Sequence of chain 1.B:
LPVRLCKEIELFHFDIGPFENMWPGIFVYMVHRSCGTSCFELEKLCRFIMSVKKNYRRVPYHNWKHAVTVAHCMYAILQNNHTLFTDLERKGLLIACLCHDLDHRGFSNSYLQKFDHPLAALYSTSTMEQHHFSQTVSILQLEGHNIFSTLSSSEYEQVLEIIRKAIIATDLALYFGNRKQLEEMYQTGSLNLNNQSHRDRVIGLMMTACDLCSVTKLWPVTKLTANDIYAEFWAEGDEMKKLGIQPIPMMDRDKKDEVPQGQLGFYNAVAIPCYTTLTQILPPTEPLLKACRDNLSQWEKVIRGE

The protein below binds the small molecule below.
Small molecule (SMILES): CNc1cc(-c2cccnc2Oc2ccc(Nc3nc4ccc(F)c(F)c4[nH]3)cc2)ccn1

Binding-site contacts:
Ligand atom C11 contacts residue ILE254 of chain 1.B at 3.8 Å (hydrophobic).
Ligand atom C33 contacts residue PHE291 of chain 1.B at 3.4 Å (hydrophobic).
Ligand atom C18 contacts residue MET275 of chain 1.B at 3.7 Å (hydrophobic).
Ligand atom F29 contacts residue PRO274 of chain 1.B at 3.7 Å.
Ligand atom C23 contacts residue GLY287 of chain 1.B at 3.6 Å.
Ligand atom C25 contacts residue PRO274 of chain 1.B at 3.6 Å (hydrophobic).
Ligand atom C23 contacts residue MET275 of chain 1.B at 3.8 Å (hydrophobic).
Ligand atom N22 contacts residue TYR255 of chain 1.B at 2.7 Å (h-bond).
Ligand atom C24 contacts residue VAL284 of chain 1.B at 3.6 Å (hydrophobic).
Ligand atom C17 contacts residue TYR255 of chain 1.B at 3.8 Å (hydrophobic).
Ligand atom N20 contacts residue GLY287 of chain 1.B at 3.5 Å (h-bond).
Ligand atom C16 contacts residue PHE258 of chain 1.B at 3.8 Å (hydrophobic).
Ligand atom C21 contacts residue GLY287 of chain 1.B at 3.6 Å.
Ligand atom F27 contacts residue PRO274 of chain 1.B at 3.4 Å.
Ligand atom N02 contacts residue LEU197 of chain 1.B at 3.3 Å.
Ligand atom C12 contacts residue VAL240 of chain 1.B at 3.7 Å (hydrophobic).
Ligand atom C30 contacts residue MET275 of chain 1.B at 3.7 Å (hydrophobic).
Ligand atom C26 contacts residue PRO274 of chain 1.B at 3.6 Å (hydrophobic).
Ligand atom N22 contacts residue GLY287 of chain 1.B at 3.7 Å.
Ligand atom C17 contacts residue GLN288 of chain 1.B at 3.6 Å.
Ligand atom C30 contacts residue GLY287 of chain 1.B at 3.4 Å.
Ligand atom C32 contacts residue PHE291 of chain 1.B at 3.3 Å (hydrophobic).
Ligand atom C18 contacts residue GLN288 of chain 1.B at 3.7 Å.
Ligand atom C21 contacts residue MET275 of chain 1.B at 3.7 Å (hydrophobic).
Ligand atom N31 contacts residue GLY287 of chain 1.B at 3.4 Å.
Ligand atom C25 contacts residue GLU283 of chain 1.B at 3.5 Å.
Ligand atom O15 contacts residue PHE258 of chain 1.B at 3.6 Å.
Ligand atom C12 contacts residue ILE254 of chain 1.B at 3.7 Å (hydrophobic).
Ligand atom C18 contacts residue TYR255 of chain 1.B at 3.1 Å (hydrophobic).
Ligand atom O15 contacts residue ILE254 of chain 1.B at 3.5 Å.
Ligand atom N13 contacts residue GLN288 of chain 1.B at 3.6 Å.
Ligand atom C01 contacts residue LEU197 of chain 1.B at 3.6 Å (hydrophobic).
Ligand atom C11 contacts residue VAL240 of chain 1.B at 3.5 Å (hydrophobic).
Ligand atom C21 contacts residue TYR255 of chain 1.B at 3.7 Å (hydrophobic).
Ligand atom F27 contacts residue GLU283 of chain 1.B at 3.4 Å.
Ligand atom C26 contacts residue GLU283 of chain 1.B at 3.7 Å.
Ligand atom C23 contacts residue TYR255 of chain 1.B at 3.5 Å (hydrophobic).
Ligand atom C17 contacts residue PHE258 of chain 1.B at 3.7 Å (hydrophobic).
Ligand atom C19 contacts residue MET275 of chain 1.B at 3.7 Å (hydrophobic).
Ligand atom C25 contacts residue LYS280 of chain 1.B at 3.5 Å.